The protein below binds the small molecule below.
Small molecule (SMILES): CC(=O)N[C@H]1[C@H](O[C@H]2[C@H](O)[C@@H](NC(C)=O)CO[C@@H]2CO)O[C@H](CO)[C@@H](O)[C@@H]1O

Sequence of chain 1.D:
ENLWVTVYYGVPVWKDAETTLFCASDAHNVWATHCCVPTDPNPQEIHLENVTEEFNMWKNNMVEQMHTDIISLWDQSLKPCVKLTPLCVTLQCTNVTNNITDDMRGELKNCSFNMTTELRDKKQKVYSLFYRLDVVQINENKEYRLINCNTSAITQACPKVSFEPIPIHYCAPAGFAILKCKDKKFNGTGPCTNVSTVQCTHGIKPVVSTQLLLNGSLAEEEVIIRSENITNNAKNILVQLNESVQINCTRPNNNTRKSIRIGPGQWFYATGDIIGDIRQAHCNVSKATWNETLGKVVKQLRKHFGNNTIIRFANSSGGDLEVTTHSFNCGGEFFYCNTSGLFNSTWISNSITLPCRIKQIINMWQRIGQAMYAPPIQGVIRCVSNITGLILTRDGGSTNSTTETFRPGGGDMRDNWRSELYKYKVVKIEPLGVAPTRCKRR

Binding-site contacts:
Ligand atom O7 contacts residue ASN267 of chain 1.D at 4.3 Å.
Ligand atom C1 contacts residue VAL449 of chain 1.D at 4.3 Å (hydrophobic).
Ligand atom C8 contacts residue LEU266 of chain 1.D at 3.6 Å (hydrophobic).
Ligand atom C8 contacts residue VAL259 of chain 1.D at 4.0 Å (hydrophobic).
Ligand atom C7 contacts residue SER450 of chain 1.D at 3.6 Å.
Ligand atom C7 contacts residue CYS448 of chain 1.D at 4.3 Å (hydrophobic).
Ligand atom C6 contacts residue NAG1 of chain 1.BA at 4.4 Å.
Ligand atom C8 contacts residue SER450 of chain 1.D at 3.7 Å.
Ligand atom C1 contacts residue ASN267 of chain 1.D at 1.5 Å.
Ligand atom O7 contacts residue ARG447 of chain 1.D at 3.6 Å.
Ligand atom O5 contacts residue NAG1 of chain 1.BA at 3.6 Å.
Ligand atom N2 contacts residue SER450 of chain 1.D at 2.8 Å (h-bond).
Ligand atom C3 contacts residue SER450 of chain 1.D at 3.8 Å.
Ligand atom C4 contacts residue ASN267 of chain 1.D at 4.3 Å.
Ligand atom C3 contacts residue ASN267 of chain 1.D at 3.9 Å.
Ligand atom C4 contacts residue VAL449 of chain 1.D at 4.3 Å (hydrophobic).
Ligand atom C7 contacts residue VAL449 of chain 1.D at 4.0 Å (hydrophobic).
Ligand atom C7 contacts residue VAL259 of chain 1.D at 4.4 Å (hydrophobic).
Ligand atom C6 contacts residue GLU216 of chain 1.D at 4.0 Å.
Ligand atom O4 contacts residue VAL449 of chain 1.D at 4.3 Å.
Ligand atom C5 contacts residue NAG1 of chain 1.BA at 4.4 Å.
Ligand atom O7 contacts residue VAL449 of chain 1.D at 4.3 Å.
Ligand atom C2 contacts residue ASN267 of chain 1.D at 2.5 Å.
Ligand atom C8 contacts residue VAL449 of chain 1.D at 3.8 Å (hydrophobic).
Ligand atom C8 contacts residue ARG447 of chain 1.D at 4.4 Å.
Ligand atom N2 contacts residue ASN267 of chain 1.D at 3.0 Å (h-bond).
Ligand atom C1 contacts residue NAG1 of chain 1.BA at 4.0 Å.
Ligand atom O7 contacts residue ASN381 of chain 1.D at 3.9 Å.
Ligand atom C5 contacts residue VAL449 of chain 1.D at 3.8 Å (hydrophobic).
Ligand atom O3 contacts residue CYS448 of chain 1.D at 4.1 Å.
Ligand atom C7 contacts residue ASN381 of chain 1.D at 4.4 Å.
Ligand atom O3 contacts residue SER450 of chain 1.D at 4.3 Å.
Ligand atom C5 contacts residue ASN267 of chain 1.D at 3.8 Å.
Ligand atom O7 contacts residue CYS448 of chain 1.D at 4.0 Å.
Ligand atom O5 contacts residue ASN267 of chain 1.D at 2.4 Å (h-bond).
Ligand atom C2 contacts residue SER450 of chain 1.D at 3.7 Å.
Ligand atom C1 contacts residue SER450 of chain 1.D at 4.0 Å.
Ligand atom C3 contacts residue VAL449 of chain 1.D at 4.1 Å (hydrophobic).
Ligand atom C7 contacts residue ASN267 of chain 1.D at 3.9 Å.
Ligand atom C8 contacts residue ASN381 of chain 1.D at 4.4 Å.